The protein below binds the small molecule below.
Small molecule (SMILES): Nc1ncnc2c1ncn2[C@@H]1O[C@H](COP(=O)(O)O)[C@@H](OP(=O)(O)O)[C@H]1O

Sequence of chain 1.A:
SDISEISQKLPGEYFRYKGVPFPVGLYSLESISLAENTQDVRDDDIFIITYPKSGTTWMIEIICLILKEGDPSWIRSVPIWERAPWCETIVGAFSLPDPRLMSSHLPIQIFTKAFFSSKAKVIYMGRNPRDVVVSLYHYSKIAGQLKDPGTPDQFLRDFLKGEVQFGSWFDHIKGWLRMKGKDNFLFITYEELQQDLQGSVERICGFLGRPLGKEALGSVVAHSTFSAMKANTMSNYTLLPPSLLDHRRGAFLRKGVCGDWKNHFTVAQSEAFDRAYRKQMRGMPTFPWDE

Binding-site contacts:
Ligand atom O6P contacts residue LYS57 of chain 1.A at 2.8 Å (salt-bridge).
Ligand atom O4P contacts residue LYS57 of chain 1.A at 3.2 Å (salt-bridge).
Ligand atom N3 contacts residue GLY263 of chain 1.A at 3.4 Å.
Ligand atom O3P contacts residue ARG261 of chain 1.A at 3.1 Å (salt-bridge).
Ligand atom N6 contacts residue TRP62 of chain 1.A at 3.2 Å.
Ligand atom P1 contacts residue SER142 of chain 1.A at 3.6 Å.
Ligand atom O2P contacts residue GLY263 of chain 1.A at 3.0 Å (h-bond).
Ligand atom O4P contacts residue SER58 of chain 1.A at 3.1 Å (h-bond).
Ligand atom C6 contacts residue TRP62 of chain 1.A at 3.3 Å (hydrophobic).
Ligand atom O5P contacts residue THR60 of chain 1.A at 3.2 Å (h-bond).
Ligand atom C5 contacts residue TRP62 of chain 1.A at 3.6 Å (hydrophobic).
Ligand atom O2P contacts residue ARG261 of chain 1.A at 3.4 Å.
Ligand atom O5P contacts residue PHE259 of chain 1.A at 3.6 Å.
Ligand atom O2' contacts residue GLY263 of chain 1.A at 3.6 Å.
Ligand atom N3 contacts residue TYR197 of chain 1.A at 2.8 Å (h-bond).
Ligand atom N6 contacts residue SER231 of chain 1.A at 2.9 Å (h-bond).
Ligand atom P2 contacts residue THR60 of chain 1.A at 3.5 Å.
Ligand atom N1 contacts residue TRP62 of chain 1.A at 3.4 Å.
Ligand atom N6 contacts residue MET236 of chain 1.A at 3.3 Å (h-bond).
Ligand atom O3' contacts residue ARG134 of chain 1.A at 3.1 Å (salt-bridge).
Ligand atom C2 contacts residue TYR197 of chain 1.A at 3.3 Å (hydrophobic).
Ligand atom P2 contacts residue LYS57 of chain 1.A at 3.6 Å.
Ligand atom O3' contacts residue SER142 of chain 1.A at 3.5 Å (h-bond).
Ligand atom N6 contacts residue PHE233 of chain 1.A at 3.5 Å (h-bond).
Ligand atom O4P contacts residue GLY59 of chain 1.A at 3.1 Å (h-bond).
Ligand atom O3P contacts residue ARG134 of chain 1.A at 3.0 Å (salt-bridge).
Ligand atom O4' contacts residue GLY59 of chain 1.A at 3.5 Å.
Ligand atom N7 contacts residue TRP62 of chain 1.A at 3.4 Å.
Ligand atom O2P contacts residue LYS262 of chain 1.A at 2.7 Å (salt-bridge).
Ligand atom C8 contacts residue LEU260 of chain 1.A at 3.4 Å (hydrophobic).
Ligand atom O5P contacts residue THR61 of chain 1.A at 2.9 Å (h-bond).
Ligand atom O1P contacts residue ARG261 of chain 1.A at 3.0 Å (salt-bridge).
Ligand atom O6P contacts residue PHE259 of chain 1.A at 3.3 Å.
Ligand atom O2' contacts residue PHE233 of chain 1.A at 3.5 Å.
Ligand atom O1P contacts residue SER142 of chain 1.A at 2.8 Å (h-bond).
Ligand atom O5' contacts residue LYS57 of chain 1.A at 3.3 Å.
Ligand atom O4P contacts residue THR60 of chain 1.A at 2.7 Å (h-bond).
Ligand atom O5' contacts residue GLY59 of chain 1.A at 3.2 Å (h-bond).
Ligand atom N1 contacts residue PHE233 of chain 1.A at 3.5 Å.
Ligand atom C2 contacts residue TRP62 of chain 1.A at 3.5 Å (hydrophobic).